Binding-site contacts:
Ligand atom C8 contacts residue ASN82 of chain 1.J at 3.3 Å.
Ligand atom C5 contacts residue ASN85 of chain 1.J at 3.6 Å.
Ligand atom C6 contacts residue ARG301 of chain 1.I at 3.9 Å.
Ligand atom C1 contacts residue ARG301 of chain 1.I at 4.1 Å.
Ligand atom O5 contacts residue ARG301 of chain 1.I at 3.6 Å (salt-bridge).
Ligand atom C8 contacts residue GLN78 of chain 1.J at 3.6 Å.
Ligand atom O5 contacts residue ASN85 of chain 1.J at 2.4 Å (h-bond).
Ligand atom O7 contacts residue ASN85 of chain 1.J at 3.9 Å.
Ligand atom C5 contacts residue ARG301 of chain 1.I at 3.6 Å.
Ligand atom C7 contacts residue GLY81 of chain 1.J at 4.5 Å.
Ligand atom N2 contacts residue GLY81 of chain 1.J at 4.4 Å.
Ligand atom C4 contacts residue ASN85 of chain 1.J at 4.1 Å.
Ligand atom C3 contacts residue ASN85 of chain 1.J at 3.6 Å.
Ligand atom C2 contacts residue ASN85 of chain 1.J at 2.3 Å.
Ligand atom C1 contacts residue ASN85 of chain 1.J at 1.4 Å.
Ligand atom C7 contacts residue ASN85 of chain 1.J at 3.5 Å.
Ligand atom O6 contacts residue ARG301 of chain 1.I at 3.0 Å (salt-bridge).
Ligand atom N2 contacts residue ASN85 of chain 1.J at 2.8 Å (h-bond).
Ligand atom C8 contacts residue GLY81 of chain 1.J at 4.0 Å.
Ligand atom C7 contacts residue ASN82 of chain 1.J at 3.5 Å.
Ligand atom O6 contacts residue ASN85 of chain 1.J at 4.2 Å.
Ligand atom O7 contacts residue ASN82 of chain 1.J at 3.4 Å (h-bond).

Sequence of chain 1.I:
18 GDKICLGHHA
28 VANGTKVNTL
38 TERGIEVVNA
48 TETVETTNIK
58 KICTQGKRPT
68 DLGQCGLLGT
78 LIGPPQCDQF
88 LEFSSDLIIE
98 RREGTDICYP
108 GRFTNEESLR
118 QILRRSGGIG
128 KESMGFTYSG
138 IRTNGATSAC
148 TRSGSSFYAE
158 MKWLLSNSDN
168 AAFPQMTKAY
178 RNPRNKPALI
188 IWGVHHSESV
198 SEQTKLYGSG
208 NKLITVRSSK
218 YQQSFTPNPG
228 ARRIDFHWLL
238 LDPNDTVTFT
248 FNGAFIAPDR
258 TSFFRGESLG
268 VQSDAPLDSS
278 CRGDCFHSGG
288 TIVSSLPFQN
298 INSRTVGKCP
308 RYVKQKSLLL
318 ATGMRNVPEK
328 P

Sequence of chain 1.J:
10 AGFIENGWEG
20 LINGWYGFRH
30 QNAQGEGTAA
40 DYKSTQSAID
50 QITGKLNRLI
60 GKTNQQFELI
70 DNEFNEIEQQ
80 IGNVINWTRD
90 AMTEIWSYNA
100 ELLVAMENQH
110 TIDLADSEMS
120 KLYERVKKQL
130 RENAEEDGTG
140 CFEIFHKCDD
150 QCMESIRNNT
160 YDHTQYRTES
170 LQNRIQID

A protein and the small-molecule ligand that binds it are described below.
Small molecule (SMILES): CC(=O)N[C@@H]1[C@@H](O)[C@H](O)[C@@H](CO)O[C@H]1O